Binding-site contacts:
Ligand atom O1 contacts residue ASN118 of chain 1.E at 2.9 Å (h-bond).
Ligand atom C6 contacts residue ASN118 of chain 1.E at 4.1 Å.
Ligand atom N1 contacts residue GLU71 of chain 1.E at 2.5 Å (salt-bridge).
Ligand atom C1 contacts residue LEU66 of chain 1.E at 3.7 Å (hydrophobic).
Ligand atom O contacts residue ALA114 of chain 1.E at 3.1 Å.
Ligand atom C3 contacts residue PHE63 of chain 1.E at 3.6 Å (hydrophobic).
Ligand atom O contacts residue ASN113 of chain 1.E at 4.0 Å.
Ligand atom C2 contacts residue LEU66 of chain 1.E at 3.8 Å (hydrophobic).
Ligand atom C12 contacts residue LEU72 of chain 1.E at 3.9 Å (hydrophobic).
Ligand atom O1 contacts residue TYR75 of chain 1.E at 3.6 Å.
Ligand atom C4 contacts residue LEU66 of chain 1.E at 3.9 Å (hydrophobic).
Ligand atom C9 contacts residue ASN118 of chain 1.E at 3.8 Å.
Ligand atom N contacts residue ILE124 of chain 1.E at 3.5 Å.
Ligand atom C3 contacts residue ILE62 of chain 1.E at 3.4 Å (hydrophobic).
Ligand atom N2 contacts residue GLU71 of chain 1.E at 3.4 Å (salt-bridge).
Ligand atom C6 contacts residue TYR75 of chain 1.E at 4.1 Å (hydrophobic).
Ligand atom C contacts residue ALA114 of chain 1.E at 4.1 Å (hydrophobic).
Ligand atom N2 contacts residue PRO67 of chain 1.E at 3.7 Å.
Ligand atom C contacts residue LEU66 of chain 1.E at 3.7 Å (hydrophobic).
Ligand atom C1 contacts residue MET83 of chain 1.E at 3.5 Å (hydrophobic).
Ligand atom C1 contacts residue TYR75 of chain 1.E at 3.6 Å (hydrophobic).
Ligand atom C13 contacts residue PRO67 of chain 1.E at 3.7 Å (hydrophobic).
Ligand atom C4 contacts residue ILE62 of chain 1.E at 3.5 Å (hydrophobic).
Ligand atom C8 contacts residue ILE124 of chain 1.E at 3.5 Å (hydrophobic).
Ligand atom C5 contacts residue LEU66 of chain 1.E at 3.8 Å (hydrophobic).
Ligand atom C2 contacts residue MET110 of chain 1.E at 3.9 Å (hydrophobic).
Ligand atom C11 contacts residue LEU72 of chain 1.E at 3.9 Å (hydrophobic).
Ligand atom C12 contacts residue GLU71 of chain 1.E at 3.5 Å.
Ligand atom C10 contacts residue LEU72 of chain 1.E at 3.9 Å (hydrophobic).
Ligand atom C2 contacts residue MET83 of chain 1.E at 3.4 Å (hydrophobic).
Ligand atom C8 contacts residue ASN118 of chain 1.E at 4.0 Å.
Ligand atom C7 contacts residue PRO67 of chain 1.E at 4.1 Å (hydrophobic).
Ligand atom C2 contacts residue PHE63 of chain 1.E at 4.0 Å (hydrophobic).
Ligand atom C3 contacts residue LEU66 of chain 1.E at 3.8 Å (hydrophobic).
Ligand atom O contacts residue TYR75 of chain 1.E at 2.6 Å (h-bond).
Ligand atom C9 contacts residue ILE124 of chain 1.E at 3.6 Å (hydrophobic).
Ligand atom C2 contacts residue ASP84 of chain 1.E at 4.0 Å.
Ligand atom C1 contacts residue MET110 of chain 1.E at 3.9 Å (hydrophobic).
Ligand atom C14 contacts residue PRO67 of chain 1.E at 3.8 Å (hydrophobic).
Ligand atom C contacts residue TYR75 of chain 1.E at 3.2 Å (hydrophobic).

This protein binds this small molecule.
Small molecule (SMILES): O=C(/C=C/N1CCc2c[nH]nc2C1)c1ccccc1O

Sequence of chain 1.E:
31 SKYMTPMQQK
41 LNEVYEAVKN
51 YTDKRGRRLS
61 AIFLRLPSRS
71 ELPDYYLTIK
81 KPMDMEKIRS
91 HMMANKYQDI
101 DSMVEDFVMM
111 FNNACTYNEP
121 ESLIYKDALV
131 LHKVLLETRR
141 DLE